Sequence of chain 1.A:
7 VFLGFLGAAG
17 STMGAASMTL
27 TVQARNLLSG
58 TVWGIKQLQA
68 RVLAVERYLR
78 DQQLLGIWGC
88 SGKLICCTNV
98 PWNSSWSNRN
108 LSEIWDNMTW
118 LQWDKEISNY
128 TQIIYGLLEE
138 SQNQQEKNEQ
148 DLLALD

Sequence of chain 1.C:
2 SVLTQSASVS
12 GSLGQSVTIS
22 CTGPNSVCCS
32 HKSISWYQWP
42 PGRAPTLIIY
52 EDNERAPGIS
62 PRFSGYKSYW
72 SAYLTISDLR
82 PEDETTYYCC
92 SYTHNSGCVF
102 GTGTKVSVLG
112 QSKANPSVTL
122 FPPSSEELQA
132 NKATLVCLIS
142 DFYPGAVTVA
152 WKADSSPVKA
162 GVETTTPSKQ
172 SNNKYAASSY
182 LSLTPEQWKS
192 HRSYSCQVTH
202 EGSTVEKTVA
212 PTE

Binding-site contacts:
Ligand atom O3 contacts residue ARG56 of chain 1.C at 3.9 Å.
Ligand atom C7 contacts residue ASN107 of chain 1.A at 3.3 Å.
Ligand atom C6 contacts residue GLU55 of chain 1.C at 3.6 Å.
Ligand atom C7 contacts residue ARG56 of chain 1.C at 4.0 Å.
Ligand atom O4 contacts residue GLU55 of chain 1.C at 4.3 Å.
Ligand atom O7 contacts residue ALA57 of chain 1.C at 4.4 Å.
Ligand atom O5 contacts residue GLU55 of chain 1.C at 4.1 Å.
Ligand atom C8 contacts residue ASN107 of chain 1.A at 4.4 Å.
Ligand atom C2 contacts residue ASN107 of chain 1.A at 2.5 Å.
Ligand atom O7 contacts residue ASN107 of chain 1.A at 3.3 Å (h-bond).
Ligand atom O3 contacts residue GLU55 of chain 1.C at 4.1 Å.
Ligand atom C5 contacts residue GLU55 of chain 1.C at 4.0 Å.
Ligand atom O5 contacts residue ASN107 of chain 1.A at 2.4 Å (h-bond).
Ligand atom O7 contacts residue GLU110 of chain 1.A at 4.3 Å.
Ligand atom C4 contacts residue GLU55 of chain 1.C at 3.6 Å.
Ligand atom C5 contacts residue GLU2 of chain 1.D at 4.2 Å.
Ligand atom C1 contacts residue ASN107 of chain 1.A at 1.4 Å.
Ligand atom C4 contacts residue ASN107 of chain 1.A at 4.3 Å.
Ligand atom C6 contacts residue ASN107 of chain 1.A at 4.5 Å.
Ligand atom C5 contacts residue ASN107 of chain 1.A at 3.7 Å.
Ligand atom O7 contacts residue ARG56 of chain 1.C at 2.9 Å (salt-bridge).
Ligand atom N2 contacts residue ARG56 of chain 1.C at 4.1 Å.
Ligand atom C2 contacts residue ARG56 of chain 1.C at 4.4 Å.
Ligand atom O3 contacts residue ASN54 of chain 1.C at 4.2 Å.
Ligand atom C3 contacts residue ASN107 of chain 1.A at 3.8 Å.
Ligand atom N2 contacts residue ASN107 of chain 1.A at 2.9 Å (h-bond).
Ligand atom O4 contacts residue GLU2 of chain 1.D at 3.9 Å.
Ligand atom C8 contacts residue ARG56 of chain 1.C at 3.4 Å.

Sequence of chain 1.D:
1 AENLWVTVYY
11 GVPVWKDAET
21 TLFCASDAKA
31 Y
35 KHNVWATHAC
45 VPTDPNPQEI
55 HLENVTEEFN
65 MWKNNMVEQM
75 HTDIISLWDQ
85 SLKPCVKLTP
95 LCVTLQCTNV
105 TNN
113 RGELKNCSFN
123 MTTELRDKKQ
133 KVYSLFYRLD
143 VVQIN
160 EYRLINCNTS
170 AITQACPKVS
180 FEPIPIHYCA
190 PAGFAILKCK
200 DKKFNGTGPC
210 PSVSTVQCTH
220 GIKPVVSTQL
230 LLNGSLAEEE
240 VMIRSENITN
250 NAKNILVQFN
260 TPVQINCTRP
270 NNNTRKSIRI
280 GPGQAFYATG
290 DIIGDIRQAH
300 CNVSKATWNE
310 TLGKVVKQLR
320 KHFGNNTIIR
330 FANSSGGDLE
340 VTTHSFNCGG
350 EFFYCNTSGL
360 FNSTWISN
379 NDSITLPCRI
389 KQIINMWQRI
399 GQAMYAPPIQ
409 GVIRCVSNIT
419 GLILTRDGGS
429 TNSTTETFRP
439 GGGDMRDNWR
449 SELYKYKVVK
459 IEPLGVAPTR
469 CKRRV

This protein binds this small molecule.
Small molecule (SMILES): CC(=O)N[C@@H]1[C@@H](O)[C@H](O)[C@@H](CO)O[C@H]1O